Sequence of chain 4.A:
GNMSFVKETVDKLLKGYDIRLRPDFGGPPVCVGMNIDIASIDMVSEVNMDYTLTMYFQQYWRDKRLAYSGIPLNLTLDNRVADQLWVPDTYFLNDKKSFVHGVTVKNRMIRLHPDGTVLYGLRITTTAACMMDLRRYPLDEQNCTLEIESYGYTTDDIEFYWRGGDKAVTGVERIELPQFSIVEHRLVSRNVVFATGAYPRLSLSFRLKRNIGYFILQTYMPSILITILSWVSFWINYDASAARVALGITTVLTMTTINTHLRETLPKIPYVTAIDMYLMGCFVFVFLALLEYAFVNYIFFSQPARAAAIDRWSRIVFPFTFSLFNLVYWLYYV

Sequence of chain 3.A:
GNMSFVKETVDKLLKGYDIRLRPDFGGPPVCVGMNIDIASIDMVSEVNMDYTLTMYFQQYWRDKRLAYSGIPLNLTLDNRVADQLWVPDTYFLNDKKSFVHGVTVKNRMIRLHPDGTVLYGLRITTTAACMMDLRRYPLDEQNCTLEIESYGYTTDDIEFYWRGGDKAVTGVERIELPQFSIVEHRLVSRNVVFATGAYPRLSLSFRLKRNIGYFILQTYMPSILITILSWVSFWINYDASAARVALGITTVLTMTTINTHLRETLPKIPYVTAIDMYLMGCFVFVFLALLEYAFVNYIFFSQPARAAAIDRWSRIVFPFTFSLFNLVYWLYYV

This small molecule binds to this protein.
Small molecule (SMILES): NCCc1c[nH]cn1

Binding-site contacts:
Ligand atom CB contacts residue GLU210 of chain 3.A at 4.1 Å.
Ligand atom CA contacts residue TYR260 of chain 3.A at 3.7 Å (hydrophobic).
Ligand atom ND1 contacts residue TYR117 of chain 4.A at 4.1 Å.
Ligand atom CA contacts residue SER211 of chain 3.A at 4.2 Å.
Ligand atom N contacts residue TYR260 of chain 3.A at 3.5 Å.
Ligand atom N contacts residue TYR212 of chain 3.A at 3.0 Å (h-bond).
Ligand atom CB contacts residue TYR152 of chain 3.A at 3.6 Å (hydrophobic).
Ligand atom CD2 contacts residue PHE255 of chain 3.A at 3.5 Å (hydrophobic).
Ligand atom ND1 contacts residue PHE255 of chain 3.A at 4.5 Å.
Ligand atom CB contacts residue TYR212 of chain 3.A at 3.9 Å (hydrophobic).
Ligand atom CA contacts residue PHE255 of chain 3.A at 4.1 Å (hydrophobic).
Ligand atom CE1 contacts residue PHE255 of chain 3.A at 4.0 Å (hydrophobic).
Ligand atom NE2 contacts residue ASP98 of chain 4.A at 3.2 Å (salt-bridge).
Ligand atom N contacts residue TYR152 of chain 3.A at 3.5 Å (h-bond).
Ligand atom CB contacts residue TYR117 of chain 4.A at 3.7 Å (hydrophobic).
Ligand atom CA contacts residue TYR152 of chain 3.A at 4.0 Å (hydrophobic).
Ligand atom CG contacts residue PHE255 of chain 3.A at 4.3 Å (hydrophobic).
Ligand atom CA contacts residue GLU210 of chain 3.A at 3.3 Å.
Ligand atom NE2 contacts residue TYR117 of chain 4.A at 3.8 Å.
Ligand atom CE1 contacts residue TYR117 of chain 4.A at 4.1 Å (hydrophobic).
Ligand atom N contacts residue SER211 of chain 3.A at 2.8 Å (h-bond).
Ligand atom CD2 contacts residue TYR117 of chain 4.A at 3.7 Å (hydrophobic).
Ligand atom N contacts residue GLU210 of chain 3.A at 2.8 Å (salt-bridge).
Ligand atom ND1 contacts residue THR257 of chain 3.A at 4.0 Å.
Ligand atom CD2 contacts residue ASP98 of chain 4.A at 4.1 Å.
Ligand atom NE2 contacts residue PHE255 of chain 3.A at 3.4 Å.
Ligand atom CG contacts residue TYR117 of chain 4.A at 3.6 Å (hydrophobic).
Ligand atom CA contacts residue TYR212 of chain 3.A at 3.6 Å (hydrophobic).
Ligand atom CE1 contacts residue ASP98 of chain 4.A at 4.2 Å.